This small molecule binds to this protein.
Small molecule (SMILES): CC(=O)N[C@H]1[C@H](O[C@H]2[C@H](O)[C@@H](NC(C)=O)CO[C@@H]2CO)O[C@H](CO)[C@@H](O)[C@@H]1O

Binding-site contacts:
Ligand atom O7 contacts residue ASN451 of chain 1.I at 3.6 Å (h-bond).
Ligand atom N2 contacts residue ASN451 of chain 1.I at 2.9 Å (h-bond).
Ligand atom C7 contacts residue ASN267 of chain 1.I at 4.2 Å.
Ligand atom C2 contacts residue ASN451 of chain 1.I at 2.5 Å.
Ligand atom O7 contacts residue ASN267 of chain 1.I at 4.2 Å.
Ligand atom C8 contacts residue NAG1 of chain 1.X at 3.2 Å.
Ligand atom C5 contacts residue ASN451 of chain 1.I at 3.8 Å.
Ligand atom C1 contacts residue PRO296 of chain 1.I at 4.3 Å (hydrophobic).
Ligand atom C1 contacts residue ASN451 of chain 1.I at 1.5 Å.
Ligand atom O5 contacts residue ASN451 of chain 1.I at 2.5 Å (h-bond).
Ligand atom C3 contacts residue ASN451 of chain 1.I at 3.9 Å.
Ligand atom O5 contacts residue PRO296 of chain 1.I at 3.9 Å.
Ligand atom C7 contacts residue ASN451 of chain 1.I at 3.4 Å.
Ligand atom C8 contacts residue ASN451 of chain 1.I at 4.0 Å.
Ligand atom C4 contacts residue ASN451 of chain 1.I at 4.4 Å.
Ligand atom C8 contacts residue ASN267 of chain 1.I at 3.5 Å.

Sequence of chain 1.I:
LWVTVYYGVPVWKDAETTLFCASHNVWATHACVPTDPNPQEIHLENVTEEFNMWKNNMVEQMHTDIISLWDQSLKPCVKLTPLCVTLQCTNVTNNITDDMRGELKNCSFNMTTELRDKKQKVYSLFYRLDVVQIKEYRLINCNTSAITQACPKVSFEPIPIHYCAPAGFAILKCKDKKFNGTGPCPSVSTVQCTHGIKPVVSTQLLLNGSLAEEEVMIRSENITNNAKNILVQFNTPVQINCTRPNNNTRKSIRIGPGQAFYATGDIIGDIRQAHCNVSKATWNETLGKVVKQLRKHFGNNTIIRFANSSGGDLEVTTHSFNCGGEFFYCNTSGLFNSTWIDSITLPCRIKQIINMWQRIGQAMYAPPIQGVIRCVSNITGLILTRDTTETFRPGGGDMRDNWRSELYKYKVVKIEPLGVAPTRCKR